Binding-site contacts:
Ligand atom O3 contacts residue ARG396 of chain 1.B at 4.5 Å.
Ligand atom O1 contacts residue GLN280 of chain 1.B at 3.8 Å.
Ligand atom C1 contacts residue GLU286 of chain 1.B at 3.5 Å.
Ligand atom O3 contacts residue ASP398 of chain 1.B at 3.1 Å (salt-bridge).
Ligand atom C2 contacts residue GLU286 of chain 1.B at 3.1 Å.
Ligand atom O2 contacts residue ARG396 of chain 1.B at 3.2 Å (salt-bridge).
Ligand atom O5 contacts residue GLU281 of chain 1.B at 4.5 Å.
Ligand atom C2 contacts residue ASN283 of chain 1.B at 4.5 Å.
Ligand atom O2 contacts residue GLN280 of chain 1.B at 4.3 Å.
Ligand atom C6 contacts residue ASN283 of chain 1.B at 4.2 Å.
Ligand atom O5 contacts residue ASN283 of chain 1.B at 3.9 Å.
Ligand atom C2 contacts residue SER397 of chain 1.B at 4.4 Å.
Ligand atom C2 contacts residue ARG396 of chain 1.B at 4.5 Å.
Ligand atom O1 contacts residue PRO282 of chain 1.B at 4.1 Å.
Ligand atom O3 contacts residue GLU286 of chain 1.B at 4.5 Å.
Ligand atom C1 contacts residue ARG396 of chain 1.B at 4.3 Å.
Ligand atom C3 contacts residue GLU286 of chain 1.B at 4.4 Å.
Ligand atom O2 contacts residue ASP398 of chain 1.B at 4.0 Å.
Ligand atom C3 contacts residue SER397 of chain 1.B at 4.4 Å.
Ligand atom C5 contacts residue GLN280 of chain 1.B at 4.0 Å.
Ligand atom O1 contacts residue GLU286 of chain 1.B at 2.6 Å (salt-bridge).
Ligand atom O1 contacts residue ARG396 of chain 1.B at 3.1 Å (salt-bridge).
Ligand atom O1 contacts residue ASN283 of chain 1.B at 4.0 Å.
Ligand atom C4 contacts residue ASN283 of chain 1.B at 3.9 Å.
Ligand atom O2 contacts residue SER397 of chain 1.B at 3.6 Å.
Ligand atom O2 contacts residue GLU286 of chain 1.B at 2.8 Å (salt-bridge).
Ligand atom C4 contacts residue ASP398 of chain 1.B at 4.3 Å.
Ligand atom O5 contacts residue GLU286 of chain 1.B at 3.9 Å.
Ligand atom C1 contacts residue GLN280 of chain 1.B at 3.7 Å.
Ligand atom O1 contacts residue GLU281 of chain 1.B at 3.5 Å (salt-bridge).
Ligand atom C2 contacts residue ASP398 of chain 1.B at 4.2 Å.
Ligand atom C3 contacts residue ASP398 of chain 1.B at 4.2 Å.
Ligand atom O6 contacts residue ASN283 of chain 1.B at 3.2 Å (h-bond).
Ligand atom O3 contacts residue SER397 of chain 1.B at 3.5 Å.
Ligand atom O5 contacts residue GLN280 of chain 1.B at 4.0 Å.
Ligand atom C5 contacts residue ASN283 of chain 1.B at 4.2 Å.

Sequence of chain 1.B:
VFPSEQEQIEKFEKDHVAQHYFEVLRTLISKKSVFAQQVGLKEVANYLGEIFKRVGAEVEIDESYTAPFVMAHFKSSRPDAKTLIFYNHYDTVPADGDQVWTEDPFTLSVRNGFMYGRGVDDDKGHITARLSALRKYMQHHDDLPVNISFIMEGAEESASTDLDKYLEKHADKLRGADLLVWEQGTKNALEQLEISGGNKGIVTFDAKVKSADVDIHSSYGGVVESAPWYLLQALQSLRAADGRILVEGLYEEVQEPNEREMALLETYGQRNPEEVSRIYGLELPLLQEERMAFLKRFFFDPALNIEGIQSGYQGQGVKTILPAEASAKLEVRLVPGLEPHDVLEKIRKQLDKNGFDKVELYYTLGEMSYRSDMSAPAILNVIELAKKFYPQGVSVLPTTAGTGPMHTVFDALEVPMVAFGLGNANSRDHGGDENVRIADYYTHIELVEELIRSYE

The small molecule below binds the protein below.
Small molecule (SMILES): OC[C@H]1O[C@@H](O)[C@H](O)[C@@H](O)[C@@H]1O